Sequence of chain 58.C:
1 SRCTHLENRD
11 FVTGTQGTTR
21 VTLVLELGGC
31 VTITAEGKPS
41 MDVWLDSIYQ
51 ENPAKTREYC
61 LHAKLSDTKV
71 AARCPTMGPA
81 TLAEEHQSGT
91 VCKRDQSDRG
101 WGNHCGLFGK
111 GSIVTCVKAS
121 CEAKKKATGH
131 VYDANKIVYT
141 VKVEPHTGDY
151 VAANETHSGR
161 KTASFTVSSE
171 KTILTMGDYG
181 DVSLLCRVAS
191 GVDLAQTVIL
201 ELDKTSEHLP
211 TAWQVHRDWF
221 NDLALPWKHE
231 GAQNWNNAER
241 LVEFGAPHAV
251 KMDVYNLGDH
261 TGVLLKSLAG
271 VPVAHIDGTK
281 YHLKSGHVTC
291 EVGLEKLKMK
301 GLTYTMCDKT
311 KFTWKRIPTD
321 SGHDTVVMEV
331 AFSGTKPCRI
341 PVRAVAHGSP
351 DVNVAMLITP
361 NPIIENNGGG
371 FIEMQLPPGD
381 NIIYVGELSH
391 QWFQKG

Binding-site contacts:
Ligand atom C2 contacts residue HIS104 of chain 58.C at 4.2 Å.
Ligand atom C3 contacts residue ASN154 of chain 58.A at 3.8 Å.
Ligand atom C2 contacts residue ASN154 of chain 58.A at 2.5 Å.
Ligand atom C5 contacts residue HIS104 of chain 58.C at 3.4 Å.
Ligand atom C5 contacts residue ASN154 of chain 58.A at 3.6 Å.
Ligand atom C1 contacts residue ASN154 of chain 58.A at 1.4 Å.
Ligand atom O7 contacts residue ASN154 of chain 58.A at 3.2 Å (h-bond).
Ligand atom C3 contacts residue HIS104 of chain 58.C at 3.7 Å.
Ligand atom C7 contacts residue ASN154 of chain 58.A at 3.5 Å.
Ligand atom O6 contacts residue HIS104 of chain 58.C at 3.6 Å.
Ligand atom C4 contacts residue ASN154 of chain 58.A at 4.2 Å.
Ligand atom C4 contacts residue HIS104 of chain 58.C at 4.0 Å.
Ligand atom O4 contacts residue HIS104 of chain 58.C at 3.8 Å.
Ligand atom O5 contacts residue ASN154 of chain 58.A at 2.3 Å (h-bond).
Ligand atom O5 contacts residue HIS104 of chain 58.C at 3.7 Å.
Ligand atom N2 contacts residue ASN154 of chain 58.A at 3.0 Å (h-bond).
Ligand atom C6 contacts residue HIS104 of chain 58.C at 3.8 Å.
Ligand atom C1 contacts residue HIS104 of chain 58.C at 3.5 Å.

Sequence of chain 58.A:
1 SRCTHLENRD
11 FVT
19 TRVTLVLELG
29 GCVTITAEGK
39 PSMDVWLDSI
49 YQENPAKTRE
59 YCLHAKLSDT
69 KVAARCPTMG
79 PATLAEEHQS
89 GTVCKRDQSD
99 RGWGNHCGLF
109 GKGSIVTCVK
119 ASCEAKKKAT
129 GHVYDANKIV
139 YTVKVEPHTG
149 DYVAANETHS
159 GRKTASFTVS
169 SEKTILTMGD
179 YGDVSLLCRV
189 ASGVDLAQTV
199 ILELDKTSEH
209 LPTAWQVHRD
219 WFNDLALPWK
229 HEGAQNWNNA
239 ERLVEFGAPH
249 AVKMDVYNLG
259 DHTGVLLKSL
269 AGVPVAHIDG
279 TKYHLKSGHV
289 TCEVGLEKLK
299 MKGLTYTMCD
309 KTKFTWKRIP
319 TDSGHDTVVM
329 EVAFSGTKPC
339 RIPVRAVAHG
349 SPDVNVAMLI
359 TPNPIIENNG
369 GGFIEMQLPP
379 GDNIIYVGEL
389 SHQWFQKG

This small molecule binds to this protein.
Small molecule (SMILES): CC(=O)N[C@@H]1[C@@H](O)[C@H](O)[C@@H](CO)O[C@H]1O